Binding-site contacts:
Ligand atom O4 contacts residue LYS208 of chain 1.A at 4.3 Å.
Ligand atom O5 contacts residue TYR231 of chain 1.A at 3.9 Å.
Ligand atom C1 contacts residue ASN213 of chain 1.A at 1.4 Å.
Ligand atom C2 contacts residue ASN213 of chain 1.A at 2.4 Å.
Ligand atom O6 contacts residue ASN213 of chain 1.A at 4.0 Å.
Ligand atom C8 contacts residue SER240 of chain 1.A at 3.7 Å.
Ligand atom C3 contacts residue LYS208 of chain 1.A at 3.7 Å.
Ligand atom C7 contacts residue SER240 of chain 1.A at 4.0 Å.
Ligand atom C3 contacts residue ASN213 of chain 1.A at 3.7 Å.
Ligand atom O6 contacts residue TYR231 of chain 1.A at 3.1 Å.
Ligand atom O7 contacts residue TYR231 of chain 1.A at 3.3 Å.
Ligand atom C3 contacts residue TYR231 of chain 1.A at 4.0 Å (hydrophobic).
Ligand atom O3 contacts residue TYR231 of chain 1.A at 3.9 Å.
Ligand atom C8 contacts residue ARG239 of chain 1.A at 4.0 Å.
Ligand atom C5 contacts residue TYR231 of chain 1.A at 4.1 Å (hydrophobic).
Ligand atom C6 contacts residue TYR231 of chain 1.A at 4.2 Å (hydrophobic).
Ligand atom C4 contacts residue TYR231 of chain 1.A at 3.5 Å (hydrophobic).
Ligand atom N2 contacts residue LYS208 of chain 1.A at 3.3 Å (salt-bridge).
Ligand atom O7 contacts residue ASN213 of chain 1.A at 3.3 Å (h-bond).
Ligand atom C7 contacts residue LYS208 of chain 1.A at 3.8 Å.
Ligand atom O7 contacts residue SER240 of chain 1.A at 3.5 Å (h-bond).
Ligand atom N2 contacts residue ASN213 of chain 1.A at 3.1 Å (h-bond).
Ligand atom O4 contacts residue TYR231 of chain 1.A at 4.4 Å.
Ligand atom C4 contacts residue ASN213 of chain 1.A at 4.0 Å.
Ligand atom C7 contacts residue ASN213 of chain 1.A at 3.5 Å.
Ligand atom O6 contacts residue LYS208 of chain 1.A at 4.0 Å.
Ligand atom C8 contacts residue CYS209 of chain 1.A at 3.7 Å (hydrophobic).
Ligand atom C1 contacts residue TYR231 of chain 1.A at 4.2 Å (hydrophobic).
Ligand atom O3 contacts residue LYS208 of chain 1.A at 3.6 Å.
Ligand atom C8 contacts residue LYS208 of chain 1.A at 3.3 Å.
Ligand atom C7 contacts residue TYR231 of chain 1.A at 4.3 Å (hydrophobic).
Ligand atom C8 contacts residue PHE275 of chain 1.A at 4.3 Å (hydrophobic).
Ligand atom C8 contacts residue MET211 of chain 1.A at 4.4 Å (hydrophobic).
Ligand atom O5 contacts residue ASN213 of chain 1.A at 2.1 Å (h-bond).
Ligand atom O7 contacts residue ARG239 of chain 1.A at 4.4 Å.
Ligand atom C1 contacts residue MET211 of chain 1.A at 4.4 Å (hydrophobic).
Ligand atom C6 contacts residue ASN213 of chain 1.A at 4.4 Å.
Ligand atom C2 contacts residue LYS208 of chain 1.A at 4.4 Å.
Ligand atom C2 contacts residue TYR231 of chain 1.A at 3.8 Å (hydrophobic).
Ligand atom C5 contacts residue ASN213 of chain 1.A at 3.5 Å.

The protein below binds the small molecule below.
Small molecule (SMILES): CC(=O)N[C@H]1[C@H](O[C@H]2[C@H](O)[C@@H](NC(C)=O)CO[C@@H]2CO)O[C@H](CO)[C@@H](O)[C@@H]1O

Sequence of chain 1.A:
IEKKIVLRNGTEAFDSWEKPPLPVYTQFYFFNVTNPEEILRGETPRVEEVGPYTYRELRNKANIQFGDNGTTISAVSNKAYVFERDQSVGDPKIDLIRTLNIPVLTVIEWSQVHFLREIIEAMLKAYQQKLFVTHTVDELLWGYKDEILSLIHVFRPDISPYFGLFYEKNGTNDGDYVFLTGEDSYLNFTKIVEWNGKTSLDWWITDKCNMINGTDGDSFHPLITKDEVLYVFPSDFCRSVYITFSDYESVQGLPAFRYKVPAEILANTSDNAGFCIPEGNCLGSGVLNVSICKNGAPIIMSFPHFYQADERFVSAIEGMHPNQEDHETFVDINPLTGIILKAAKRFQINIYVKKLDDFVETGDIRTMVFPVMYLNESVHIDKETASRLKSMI